The protein below binds the small molecule below.
Small molecule (SMILES): c1ccc2c(c1)CCC2

Sequence of chain 2.A:
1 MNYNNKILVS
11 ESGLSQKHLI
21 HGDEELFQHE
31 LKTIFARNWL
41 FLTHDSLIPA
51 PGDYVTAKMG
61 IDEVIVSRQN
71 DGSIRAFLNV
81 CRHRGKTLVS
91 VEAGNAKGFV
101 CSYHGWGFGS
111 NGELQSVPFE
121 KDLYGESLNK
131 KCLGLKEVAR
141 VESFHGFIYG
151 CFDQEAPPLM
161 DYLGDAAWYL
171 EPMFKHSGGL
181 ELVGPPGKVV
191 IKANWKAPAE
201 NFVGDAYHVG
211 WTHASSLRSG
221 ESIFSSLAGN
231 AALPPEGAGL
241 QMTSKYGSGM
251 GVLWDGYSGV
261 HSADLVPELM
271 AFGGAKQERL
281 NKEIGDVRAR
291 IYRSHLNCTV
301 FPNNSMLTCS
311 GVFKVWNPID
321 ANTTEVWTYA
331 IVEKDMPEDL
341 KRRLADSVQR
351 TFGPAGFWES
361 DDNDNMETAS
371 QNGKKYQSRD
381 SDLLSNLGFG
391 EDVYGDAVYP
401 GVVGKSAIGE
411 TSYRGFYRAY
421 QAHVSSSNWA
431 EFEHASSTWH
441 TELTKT

Binding-site contacts:
Ligand atom C2 contacts residue HIS295 of chain 2.A at 3.7 Å.
Ligand atom C8 contacts residue ASN201 of chain 2.A at 3.5 Å.
Ligand atom C3 contacts residue HIS295 of chain 2.A at 4.1 Å.
Ligand atom C7 contacts residue HIS208 of chain 2.A at 4.2 Å.
Ligand atom C1 contacts residue LEU307 of chain 2.A at 4.2 Å (hydrophobic).
Ligand atom C5 contacts residue LEU307 of chain 2.A at 4.2 Å (hydrophobic).
Ligand atom C7 contacts residue LEU307 of chain 2.A at 4.0 Å (hydrophobic).
Ligand atom C9 contacts residue HIS208 of chain 2.A at 3.9 Å.
Ligand atom C2 contacts residue VAL209 of chain 2.A at 4.1 Å (hydrophobic).
Ligand atom C6 contacts residue LEU307 of chain 2.A at 4.0 Å (hydrophobic).
Ligand atom C8 contacts residue PHE202 of chain 2.A at 4.2 Å (hydrophobic).
Ligand atom C9 contacts residue ASN201 of chain 2.A at 3.6 Å.
Ligand atom C9 contacts residue LEU307 of chain 2.A at 4.5 Å (hydrophobic).
Ligand atom C9 contacts residue ASN297 of chain 2.A at 3.9 Å.
Ligand atom C4 contacts residue ASP205 of chain 2.A at 4.1 Å.
Ligand atom C5 contacts residue VAL209 of chain 2.A at 4.1 Å (hydrophobic).
Ligand atom C6 contacts residue VAL209 of chain 2.A at 4.2 Å (hydrophobic).
Ligand atom C7 contacts residue ASN201 of chain 2.A at 4.4 Å.
Ligand atom C3 contacts residue ASN297 of chain 2.A at 4.3 Å.
Ligand atom C1 contacts residue VAL209 of chain 2.A at 4.2 Å (hydrophobic).
Ligand atom C9 contacts residue ASP205 of chain 2.A at 3.6 Å.
Ligand atom C2 contacts residue PHE224 of chain 2.A at 4.3 Å (hydrophobic).
Ligand atom C9 contacts residue PHE202 of chain 2.A at 4.2 Å (hydrophobic).
Ligand atom C7 contacts residue PHE352 of chain 2.A at 4.2 Å (hydrophobic).
Ligand atom C5 contacts residue ASP205 of chain 2.A at 4.1 Å.
Ligand atom C4 contacts residue VAL209 of chain 2.A at 4.0 Å (hydrophobic).
Ligand atom C5 contacts residue ASN297 of chain 2.A at 3.8 Å.
Ligand atom C5 contacts residue HIS208 of chain 2.A at 4.4 Å.
Ligand atom C1 contacts residue HIS295 of chain 2.A at 4.2 Å.
Ligand atom C3 contacts residue VAL209 of chain 2.A at 3.9 Å (hydrophobic).
Ligand atom C8 contacts residue HIS208 of chain 2.A at 3.8 Å.
Ligand atom C4 contacts residue ASN297 of chain 2.A at 3.5 Å.
Ligand atom C8 contacts residue LEU307 of chain 2.A at 4.3 Å (hydrophobic).